Sequence of chain 1.B:
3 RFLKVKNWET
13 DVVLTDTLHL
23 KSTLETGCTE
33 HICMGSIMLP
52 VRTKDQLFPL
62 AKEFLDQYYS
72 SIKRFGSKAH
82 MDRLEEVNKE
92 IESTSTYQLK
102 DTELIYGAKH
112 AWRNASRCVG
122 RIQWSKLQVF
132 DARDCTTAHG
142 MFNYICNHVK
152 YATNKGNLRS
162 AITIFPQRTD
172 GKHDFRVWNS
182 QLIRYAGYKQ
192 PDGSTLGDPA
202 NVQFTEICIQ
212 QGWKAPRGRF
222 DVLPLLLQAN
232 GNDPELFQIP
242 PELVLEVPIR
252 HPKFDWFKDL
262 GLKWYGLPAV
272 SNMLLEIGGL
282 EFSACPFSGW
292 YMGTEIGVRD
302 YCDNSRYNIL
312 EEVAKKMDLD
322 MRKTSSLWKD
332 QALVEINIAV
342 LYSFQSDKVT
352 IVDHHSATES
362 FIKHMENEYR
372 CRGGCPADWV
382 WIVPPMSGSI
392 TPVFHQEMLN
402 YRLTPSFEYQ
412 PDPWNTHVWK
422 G

Binding-site contacts:
Ligand atom N11 contacts residue ALA270 of chain 1.A at 3.8 Å.
Ligand atom C16 contacts residue ALA270 of chain 1.A at 4.0 Å (hydrophobic).
Ligand atom N11 contacts residue PRO269 of chain 1.A at 3.3 Å.
Ligand atom C21 contacts residue TRP382 of chain 1.A at 3.9 Å (hydrophobic).
Ligand atom C05 contacts residue GLY290 of chain 1.A at 3.8 Å.
Ligand atom N03 contacts residue VAL271 of chain 1.A at 3.7 Å.
Ligand atom C4' contacts residue TRP10 of chain 1.B at 3.5 Å (hydrophobic).
Ligand atom C2' contacts residue MET40 of chain 1.A at 3.8 Å (hydrophobic).
Ligand atom C05 contacts residue HEM1 of chain 1.C at 3.3 Å.
Ligand atom C02 contacts residue HEM1 of chain 1.C at 3.0 Å.
Ligand atom N13 contacts residue VAL271 of chain 1.A at 3.3 Å.
Ligand atom N01 contacts residue HEM1 of chain 1.C at 2.3 Å.
Ligand atom C20 contacts residue HEM1 of chain 1.C at 3.4 Å.
Ligand atom N19 contacts residue HEM1 of chain 1.C at 2.7 Å (h-bond).
Ligand atom C4' contacts residue MET40 of chain 1.A at 3.8 Å (hydrophobic).
Ligand atom C15 contacts residue VAL271 of chain 1.A at 4.1 Å (hydrophobic).
Ligand atom C16 contacts residue GLN182 of chain 1.A at 3.4 Å.
Ligand atom C21 contacts residue HEM1 of chain 1.C at 3.4 Å.
Ligand atom C16 contacts residue PRO269 of chain 1.A at 3.8 Å (hydrophobic).
Ligand atom C3' contacts residue MET40 of chain 1.A at 3.6 Å (hydrophobic).
Ligand atom CL7' contacts residue TYR410 of chain 1.A at 3.9 Å.
Ligand atom C18 contacts residue HEM1 of chain 1.C at 3.6 Å.
Ligand atom C5' contacts residue MET40 of chain 1.A at 4.1 Å (hydrophobic).
Ligand atom N13 contacts residue HEM1 of chain 1.C at 4.0 Å.
Ligand atom C5' contacts residue TRP10 of chain 1.B at 3.4 Å (hydrophobic).
Ligand atom C12 contacts residue VAL271 of chain 1.A at 3.3 Å (hydrophobic).
Ligand atom C12 contacts residue GLU296 of chain 1.A at 3.7 Å.
Ligand atom C18 contacts residue VAL271 of chain 1.A at 3.8 Å (hydrophobic).
Ligand atom N11 contacts residue VAL271 of chain 1.A at 3.7 Å.
Ligand atom N01 contacts residue PHE288 of chain 1.A at 4.1 Å.
Ligand atom CL7' contacts residue MET40 of chain 1.A at 3.6 Å.
Ligand atom C14 contacts residue VAL271 of chain 1.A at 3.7 Å (hydrophobic).
Ligand atom N13 contacts residue GLU296 of chain 1.A at 3.7 Å.
Ligand atom C16 contacts residue VAL271 of chain 1.A at 4.1 Å (hydrophobic).
Ligand atom N11 contacts residue GLU296 of chain 1.A at 4.1 Å.
Ligand atom C04 contacts residue PRO269 of chain 1.A at 3.4 Å (hydrophobic).
Ligand atom C14 contacts residue GLU296 of chain 1.A at 4.0 Å.
Ligand atom C17 contacts residue HEM1 of chain 1.C at 3.1 Å.
Ligand atom N03 contacts residue GLU296 of chain 1.A at 4.1 Å.
Ligand atom C15 contacts residue GLN182 of chain 1.A at 3.4 Å.

A small-molecule ligand and the protein it binds are described below.
Small molecule (SMILES): Clc1cccc(CCCNCCc2ccnc(-n3ccnc3)n2)c1

Sequence of chain 1.A:
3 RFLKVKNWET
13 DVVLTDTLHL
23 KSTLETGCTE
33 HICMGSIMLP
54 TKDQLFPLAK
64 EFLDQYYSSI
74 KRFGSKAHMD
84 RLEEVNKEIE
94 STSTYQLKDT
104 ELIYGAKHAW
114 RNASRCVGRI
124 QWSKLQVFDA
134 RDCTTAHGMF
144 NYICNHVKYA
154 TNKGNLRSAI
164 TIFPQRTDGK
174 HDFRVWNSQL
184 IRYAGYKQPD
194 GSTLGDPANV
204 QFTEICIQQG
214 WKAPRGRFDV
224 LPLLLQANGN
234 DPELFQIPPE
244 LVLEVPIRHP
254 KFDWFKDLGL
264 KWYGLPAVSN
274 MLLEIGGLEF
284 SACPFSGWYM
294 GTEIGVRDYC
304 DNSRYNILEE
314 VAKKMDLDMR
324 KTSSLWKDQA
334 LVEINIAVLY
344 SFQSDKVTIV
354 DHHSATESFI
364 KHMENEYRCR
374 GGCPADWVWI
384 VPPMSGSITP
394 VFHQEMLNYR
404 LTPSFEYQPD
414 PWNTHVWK